A small-molecule ligand and the protein it binds are described below.
Small molecule (SMILES): OC[C@H]1O[C@@H](O[C@@H]2[C@@H](O)[C@H](O)O[C@H](CO)[C@H]2O)[C@H](O)[C@@H](O)[C@@H]1O

Sequence of chain 1.A:
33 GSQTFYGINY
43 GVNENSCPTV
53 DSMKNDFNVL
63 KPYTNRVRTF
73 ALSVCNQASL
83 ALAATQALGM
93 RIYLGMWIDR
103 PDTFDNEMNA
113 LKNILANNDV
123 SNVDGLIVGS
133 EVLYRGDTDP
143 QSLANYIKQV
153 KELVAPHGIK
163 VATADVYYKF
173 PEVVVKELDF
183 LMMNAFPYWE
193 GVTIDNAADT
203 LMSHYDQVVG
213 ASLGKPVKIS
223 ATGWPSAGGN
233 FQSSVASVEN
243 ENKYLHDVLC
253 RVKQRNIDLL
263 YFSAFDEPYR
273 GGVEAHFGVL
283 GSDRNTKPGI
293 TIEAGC

Binding-site contacts:
Ligand atom O6 contacts residue VAL76 of chain 1.A at 4.3 Å.
Ligand atom O4 contacts residue ARG272 of chain 1.A at 3.4 Å (salt-bridge).
Ligand atom C2 contacts residue TRP99 of chain 1.A at 4.0 Å (hydrophobic).
Ligand atom C6 contacts residue TRP99 of chain 1.A at 4.1 Å (hydrophobic).
Ligand atom O5 contacts residue PHE72 of chain 1.A at 4.1 Å.
Ligand atom O3 contacts residue TRP99 of chain 1.A at 4.4 Å.
Ligand atom O6 contacts residue ARG272 of chain 1.A at 3.5 Å (salt-bridge).
Ligand atom O3 contacts residue ARG272 of chain 1.A at 4.2 Å.
Ligand atom C3 contacts residue ARG272 of chain 1.A at 4.4 Å.
Ligand atom C6 contacts residue GLU46 of chain 1.A at 4.3 Å.
Ligand atom O6 contacts residue GLY43 of chain 1.A at 4.5 Å.
Ligand atom C6 contacts residue ARG272 of chain 1.A at 3.8 Å.
Ligand atom O6 contacts residue PHE264 of chain 1.A at 4.1 Å.
Ligand atom O6 contacts residue GLU269 of chain 1.A at 2.7 Å (salt-bridge).
Ligand atom C4 contacts residue GLU46 of chain 1.A at 3.9 Å.
Ligand atom C5 contacts residue PHE72 of chain 1.A at 3.9 Å (hydrophobic).
Ligand atom O5 contacts residue TRP99 of chain 1.A at 4.2 Å.
Ligand atom C6 contacts residue ALA73 of chain 1.A at 4.5 Å (hydrophobic).
Ligand atom C5 contacts residue ARG272 of chain 1.A at 4.2 Å.
Ligand atom O4 contacts residue TRP99 of chain 1.A at 3.4 Å (h-bond).
Ligand atom O4 contacts residue GLU46 of chain 1.A at 4.1 Å.
Ligand atom C6 contacts residue VAL76 of chain 1.A at 4.5 Å (hydrophobic).
Ligand atom C4 contacts residue TRP99 of chain 1.A at 3.7 Å (hydrophobic).
Ligand atom C1 contacts residue PHE72 of chain 1.A at 4.0 Å (hydrophobic).
Ligand atom O2 contacts residue TRP99 of chain 1.A at 3.2 Å.
Ligand atom O4 contacts residue PHE72 of chain 1.A at 4.1 Å.
Ligand atom O5 contacts residue PHE264 of chain 1.A at 3.6 Å.
Ligand atom C6 contacts residue GLU269 of chain 1.A at 3.6 Å.
Ligand atom C1 contacts residue TRP99 of chain 1.A at 3.7 Å (hydrophobic).
Ligand atom C4 contacts residue ARG272 of chain 1.A at 3.3 Å.
Ligand atom C1 contacts residue PHE264 of chain 1.A at 4.3 Å (hydrophobic).
Ligand atom C3 contacts residue TRP99 of chain 1.A at 3.7 Å (hydrophobic).
Ligand atom O1 contacts residue PHE264 of chain 1.A at 3.9 Å.
Ligand atom C5 contacts residue TRP99 of chain 1.A at 3.6 Å (hydrophobic).
Ligand atom C6 contacts residue GLY43 of chain 1.A at 4.0 Å.
Ligand atom O6 contacts residue GLU46 of chain 1.A at 3.5 Å (salt-bridge).
Ligand atom C6 contacts residue PHE72 of chain 1.A at 3.9 Å (hydrophobic).